This protein binds this small molecule.
Small molecule (SMILES): N#C[Fe](=C=O)C#N

Binding-site contacts:
Ligand atom C3 contacts residue ALA448 of chain 1.B at 4.2 Å (hydrophobic).
Ligand atom C2 contacts residue ALA424 of chain 1.B at 3.4 Å (hydrophobic).
Ligand atom C1 contacts residue ARG426 of chain 1.B at 3.8 Å.
Ligand atom C1 contacts residue SE7493 of chain 1.B at 2.9 Å.
Ligand atom C2 contacts residue SE7493 of chain 1.B at 2.7 Å.
Ligand atom C1 contacts residue CYS496 of chain 1.B at 3.0 Å (hydrophobic).
Ligand atom C2 contacts residue CYS496 of chain 1.B at 4.2 Å (hydrophobic).
Ligand atom N1 contacts residue ARG426 of chain 1.B at 3.6 Å.
Ligand atom N1 contacts residue CYS496 of chain 1.B at 3.4 Å.
Ligand atom FE contacts residue HIS78 of chain 1.B at 4.1 Å.
Ligand atom O3 contacts residue HIS78 of chain 1.B at 3.4 Å (h-bond).
Ligand atom FE contacts residue SE7493 of chain 1.B at 2.6 Å.
Ligand atom C1 contacts residue ALA448 of chain 1.B at 3.7 Å (hydrophobic).
Ligand atom O3 contacts residue ALA424 of chain 1.B at 3.2 Å.
Ligand atom N1 contacts residue ALA448 of chain 1.B at 3.4 Å.
Ligand atom C2 contacts residue NI1 of chain 1.N at 3.8 Å.
Ligand atom N2 contacts residue PRO425 of chain 1.B at 3.3 Å.
Ligand atom N1 contacts residue SE7493 of chain 1.B at 3.5 Å.
Ligand atom FE contacts residue NI1 of chain 1.N at 3.1 Å.
Ligand atom C2 contacts residue PRO425 of chain 1.B at 4.1 Å (hydrophobic).
Ligand atom C2 contacts residue ARG426 of chain 1.B at 3.6 Å.
Ligand atom N2 contacts residue ARG426 of chain 1.B at 3.0 Å (salt-bridge).
Ligand atom C2 contacts residue CYS74 of chain 1.B at 3.0 Å (hydrophobic).
Ligand atom O3 contacts residue LEU429 of chain 1.B at 3.7 Å.
Ligand atom C3 contacts residue CYS496 of chain 1.B at 3.0 Å (hydrophobic).
Ligand atom FE contacts residue CYS496 of chain 1.B at 2.3 Å.
Ligand atom C3 contacts residue ALA424 of chain 1.B at 3.4 Å (hydrophobic).
Ligand atom N2 contacts residue SE7493 of chain 1.B at 3.4 Å (h-bond).
Ligand atom C3 contacts residue CYS74 of chain 1.B at 3.3 Å (hydrophobic).
Ligand atom O3 contacts residue CYS496 of chain 1.B at 3.9 Å.
Ligand atom C1 contacts residue THR449 of chain 1.B at 3.8 Å.
Ligand atom O3 contacts residue ALA448 of chain 1.B at 4.1 Å.
Ligand atom O3 contacts residue SER447 of chain 1.B at 4.1 Å.
Ligand atom C3 contacts residue HIS78 of chain 1.B at 3.4 Å.
Ligand atom FE contacts residue CYS74 of chain 1.B at 2.3 Å.
Ligand atom C1 contacts residue NI1 of chain 1.N at 4.1 Å.
Ligand atom N2 contacts residue CYS74 of chain 1.B at 3.4 Å.
Ligand atom N2 contacts residue ALA424 of chain 1.B at 3.3 Å.
Ligand atom C1 contacts residue CYS74 of chain 1.B at 4.1 Å (hydrophobic).
Ligand atom N1 contacts residue THR449 of chain 1.B at 2.7 Å (h-bond).

Sequence of chain 1.B:
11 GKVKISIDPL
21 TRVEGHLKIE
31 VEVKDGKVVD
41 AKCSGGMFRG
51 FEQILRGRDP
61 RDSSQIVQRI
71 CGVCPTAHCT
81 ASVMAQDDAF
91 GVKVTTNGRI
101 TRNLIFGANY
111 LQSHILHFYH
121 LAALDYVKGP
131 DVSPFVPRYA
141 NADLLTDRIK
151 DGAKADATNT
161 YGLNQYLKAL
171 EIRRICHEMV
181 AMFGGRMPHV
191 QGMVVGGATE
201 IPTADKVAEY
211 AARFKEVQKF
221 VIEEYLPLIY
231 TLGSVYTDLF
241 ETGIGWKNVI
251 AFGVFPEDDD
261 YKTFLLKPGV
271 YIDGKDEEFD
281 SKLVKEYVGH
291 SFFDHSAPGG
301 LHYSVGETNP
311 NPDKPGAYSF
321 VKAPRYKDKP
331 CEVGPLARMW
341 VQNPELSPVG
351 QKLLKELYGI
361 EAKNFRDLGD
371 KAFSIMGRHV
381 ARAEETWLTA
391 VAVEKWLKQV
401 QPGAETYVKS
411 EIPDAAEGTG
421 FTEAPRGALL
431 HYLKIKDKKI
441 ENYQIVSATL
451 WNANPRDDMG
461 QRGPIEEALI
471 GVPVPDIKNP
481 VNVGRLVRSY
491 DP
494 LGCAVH